Sequence of chain 1.B:
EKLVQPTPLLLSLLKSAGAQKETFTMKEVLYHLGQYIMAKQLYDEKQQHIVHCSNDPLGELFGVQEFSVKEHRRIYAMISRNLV

A protein and the small-molecule ligand that binds it are described below.
Small molecule (SMILES): CC(C)(C)C[C@@H]1N[C@@H](C(=O)NCC[C@H](O)CO)[C@H](c2cccc(Cl)c2)[C@@]1(C#N)c1ccc(Cl)cc1

Binding-site contacts:
Ligand atom O10 contacts residue VAL69 of chain 1.B at 3.2 Å (h-bond).
Ligand atom O14 contacts residue LYS70 of chain 1.B at 3.4 Å.
Ligand atom C35 contacts residue LEU33 of chain 1.B at 3.9 Å (hydrophobic).
Ligand atom C24 contacts residue LEU30 of chain 1.B at 3.5 Å (hydrophobic).
Ligand atom C33 contacts residue PHE67 of chain 1.B at 4.1 Å (hydrophobic).
Ligand atom C35 contacts residue GLY34 of chain 1.B at 3.8 Å.
Ligand atom CL2 contacts residue TYR76 of chain 1.B at 3.8 Å.
Ligand atom C41 contacts residue GLY34 of chain 1.B at 4.0 Å.
Ligand atom C21 contacts residue HIS72 of chain 1.B at 3.5 Å.
Ligand atom C26 contacts residue HIS72 of chain 1.B at 3.8 Å.
Ligand atom CL3 contacts residue LEU33 of chain 1.B at 3.9 Å.
Ligand atom C12 contacts residue VAL69 of chain 1.B at 3.7 Å (hydrophobic).
Ligand atom C36 contacts residue LEU30 of chain 1.B at 3.3 Å (hydrophobic).
Ligand atom C35 contacts residue LEU30 of chain 1.B at 3.3 Å (hydrophobic).
Ligand atom C32 contacts residue ILE75 of chain 1.B at 4.0 Å (hydrophobic).
Ligand atom C25 contacts residue HIS72 of chain 1.B at 3.6 Å.
Ligand atom C12 contacts residue LYS70 of chain 1.B at 3.9 Å.
Ligand atom C43 contacts residue GLY34 of chain 1.B at 3.6 Å.
Ligand atom C33 contacts residue ILE37 of chain 1.B at 3.8 Å (hydrophobic).
Ligand atom C14 contacts residue LYS70 of chain 1.B at 3.5 Å.
Ligand atom C2 contacts residue VAL69 of chain 1.B at 3.8 Å (hydrophobic).
Ligand atom CL3 contacts residue ILE37 of chain 1.B at 3.8 Å.
Ligand atom CL2 contacts residue LEU30 of chain 1.B at 3.7 Å.
Ligand atom C23 contacts residue LEU30 of chain 1.B at 3.8 Å (hydrophobic).
Ligand atom C23 contacts residue HIS72 of chain 1.B at 3.6 Å.
Ligand atom C36 contacts residue GLY34 of chain 1.B at 4.0 Å.
Ligand atom C10 contacts residue HIS72 of chain 1.B at 3.8 Å.
Ligand atom C10 contacts residue VAL69 of chain 1.B at 3.7 Å (hydrophobic).
Ligand atom C22 contacts residue HIS72 of chain 1.B at 3.4 Å.
Ligand atom C43 contacts residue MET38 of chain 1.B at 3.5 Å (hydrophobic).
Ligand atom N11 contacts residue VAL69 of chain 1.B at 3.7 Å.
Ligand atom O10 contacts residue HIS72 of chain 1.B at 2.7 Å (h-bond).
Ligand atom CL2 contacts residue HIS72 of chain 1.B at 3.6 Å.
Ligand atom CL2 contacts residue ILE75 of chain 1.B at 3.8 Å.
Ligand atom C32 contacts residue VAL69 of chain 1.B at 3.7 Å (hydrophobic).
Ligand atom C33 contacts residue ILE75 of chain 1.B at 3.7 Å (hydrophobic).
Ligand atom CL3 contacts residue PHE62 of chain 1.B at 3.9 Å.
Ligand atom C34 contacts residue ILE37 of chain 1.B at 3.7 Å (hydrophobic).
Ligand atom C22 contacts residue VAL69 of chain 1.B at 3.9 Å (hydrophobic).
Ligand atom C24 contacts residue HIS72 of chain 1.B at 3.5 Å.